Sequence of chain 26.B:
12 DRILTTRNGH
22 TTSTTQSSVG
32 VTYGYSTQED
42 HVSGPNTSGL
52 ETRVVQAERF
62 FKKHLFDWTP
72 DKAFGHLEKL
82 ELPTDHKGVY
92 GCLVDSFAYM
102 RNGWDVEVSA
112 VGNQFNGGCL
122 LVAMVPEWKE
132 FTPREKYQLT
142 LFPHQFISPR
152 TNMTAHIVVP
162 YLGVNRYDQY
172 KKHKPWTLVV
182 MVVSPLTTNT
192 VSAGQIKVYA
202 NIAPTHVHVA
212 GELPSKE

Binding-site contacts:
Ligand atom CA contacts residue ILE14 of chain 26.B at 3.3 Å (hydrophobic).
Ligand atom C contacts residue ARG18 of chain 26.B at 3.8 Å.
Ligand atom CA contacts residue ILE14 of chain 26.B at 4.0 Å (hydrophobic).
Ligand atom O contacts residue ARG18 of chain 26.B at 3.0 Å (salt-bridge).
Ligand atom O contacts residue ILE14 of chain 26.B at 3.5 Å (h-bond).
Ligand atom CG contacts residue ILE14 of chain 26.B at 4.2 Å (hydrophobic).
Ligand atom CD1 contacts residue ASP12 of chain 26.B at 3.8 Å.
Ligand atom CB contacts residue ARG18 of chain 26.B at 4.2 Å.
Ligand atom N contacts residue THR16 of chain 26.B at 2.9 Å (h-bond).
Ligand atom C contacts residue THR16 of chain 26.B at 4.2 Å.
Ligand atom O contacts residue THR16 of chain 26.B at 3.1 Å (h-bond).
Ligand atom CG contacts residue THR16 of chain 26.B at 4.0 Å.
Ligand atom O contacts residue ILE14 of chain 26.B at 3.1 Å.
Ligand atom CA contacts residue THR16 of chain 26.B at 3.6 Å.
Ligand atom CD1 contacts residue TYR34 of chain 26.B at 3.0 Å (hydrophobic).
Ligand atom O contacts residue ARG18 of chain 26.B at 3.6 Å (salt-bridge).
Ligand atom CD2 contacts residue ASP106 of chain 26.B at 4.1 Å.
Ligand atom CB contacts residue THR17 of chain 26.B at 4.0 Å.
Ligand atom CD2 contacts residue THR17 of chain 26.B at 3.7 Å.
Ligand atom N contacts residue ILE14 of chain 26.B at 3.5 Å.
Ligand atom CB contacts residue LEU15 of chain 26.B at 4.1 Å (hydrophobic).
Ligand atom O contacts residue THR17 of chain 26.B at 3.8 Å.
Ligand atom CA contacts residue ASP12 of chain 26.B at 3.7 Å.
Ligand atom CA contacts residue ARG18 of chain 26.B at 3.8 Å.
Ligand atom CD2 contacts residue VAL32 of chain 26.B at 3.9 Å (hydrophobic).
Ligand atom C contacts residue ARG18 of chain 26.B at 4.1 Å.
Ligand atom C contacts residue ILE14 of chain 26.B at 3.6 Å (hydrophobic).
Ligand atom CD1 contacts residue THR16 of chain 26.B at 3.1 Å.
Ligand atom CB contacts residue ILE14 of chain 26.B at 4.1 Å (hydrophobic).
Ligand atom CE1 contacts residue ASP12 of chain 26.B at 3.5 Å.
Ligand atom O contacts residue LEU15 of chain 26.B at 3.5 Å.
Ligand atom C contacts residue ILE14 of chain 26.B at 3.4 Å (hydrophobic).
Ligand atom CB contacts residue THR16 of chain 26.B at 4.2 Å.
Ligand atom N contacts residue ASP12 of chain 26.B at 4.1 Å.
Ligand atom C contacts residue THR16 of chain 26.B at 3.7 Å.
Ligand atom C contacts residue ILE14 of chain 26.B at 4.2 Å (hydrophobic).
Ligand atom N contacts residue ILE14 of chain 26.B at 3.0 Å (h-bond).
Ligand atom CG contacts residue THR17 of chain 26.B at 4.3 Å.
Ligand atom CD1 contacts residue ILE14 of chain 26.B at 3.6 Å (hydrophobic).
Ligand atom CD2 contacts residue HIS157 of chain 26.B at 3.7 Å.

The small molecule below binds the protein below.
Small molecule (SMILES): CC(C)C[C@H](NC(=O)[C@H](C)NC(=O)CNC(=O)[C@@H](N)Cc1ccccc1)C(=O)N[C@@H](CC(C)C)C(=O)N[C@@H](C)C(=O)O